Sequence of chain 1.E:
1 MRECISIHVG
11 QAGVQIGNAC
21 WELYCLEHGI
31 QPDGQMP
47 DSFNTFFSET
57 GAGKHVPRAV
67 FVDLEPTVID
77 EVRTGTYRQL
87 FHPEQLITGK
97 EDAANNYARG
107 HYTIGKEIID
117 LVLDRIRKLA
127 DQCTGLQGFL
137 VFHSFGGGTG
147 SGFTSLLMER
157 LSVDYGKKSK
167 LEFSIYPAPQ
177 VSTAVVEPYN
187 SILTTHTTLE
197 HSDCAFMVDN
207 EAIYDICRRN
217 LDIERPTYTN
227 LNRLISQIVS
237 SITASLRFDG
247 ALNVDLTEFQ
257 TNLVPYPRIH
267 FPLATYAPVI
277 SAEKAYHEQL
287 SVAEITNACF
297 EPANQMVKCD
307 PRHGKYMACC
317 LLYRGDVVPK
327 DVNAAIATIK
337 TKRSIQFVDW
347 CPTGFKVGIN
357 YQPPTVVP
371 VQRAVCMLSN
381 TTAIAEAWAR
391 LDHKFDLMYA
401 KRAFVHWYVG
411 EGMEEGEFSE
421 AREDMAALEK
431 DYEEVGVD

Sequence of chain 1.G:
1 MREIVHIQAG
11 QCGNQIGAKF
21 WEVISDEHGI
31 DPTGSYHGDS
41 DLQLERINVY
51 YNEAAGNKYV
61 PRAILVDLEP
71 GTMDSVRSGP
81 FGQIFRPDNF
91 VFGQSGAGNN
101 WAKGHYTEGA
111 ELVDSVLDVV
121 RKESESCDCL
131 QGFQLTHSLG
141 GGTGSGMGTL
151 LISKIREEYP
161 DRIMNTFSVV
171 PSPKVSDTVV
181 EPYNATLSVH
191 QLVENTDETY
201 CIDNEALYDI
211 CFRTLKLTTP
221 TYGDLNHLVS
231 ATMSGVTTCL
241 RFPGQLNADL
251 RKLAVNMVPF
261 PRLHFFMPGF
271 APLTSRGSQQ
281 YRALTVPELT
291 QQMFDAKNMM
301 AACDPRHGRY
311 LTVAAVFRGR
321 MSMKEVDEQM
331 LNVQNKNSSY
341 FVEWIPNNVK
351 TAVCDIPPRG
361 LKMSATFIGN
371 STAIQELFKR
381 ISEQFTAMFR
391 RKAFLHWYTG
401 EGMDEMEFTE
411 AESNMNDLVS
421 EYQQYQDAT

Binding-site contacts:
Ligand atom O2B contacts residue GLY144 of chain 1.G at 2.7 Å (h-bond).
Ligand atom O3B contacts residue GLY142 of chain 1.G at 2.7 Å (h-bond).
Ligand atom C3A contacts residue MG1 of chain 1.Z at 2.5 Å.
Ligand atom O3B contacts residue MG1 of chain 1.Z at 3.1 Å.
Ligand atom PG contacts residue GLU254 of chain 1.E at 3.3 Å.
Ligand atom PG contacts residue MG1 of chain 1.Z at 3.2 Å.
Ligand atom O6 contacts residue TYR222 of chain 1.G at 3.2 Å.
Ligand atom O3G contacts residue ASN99 of chain 1.G at 3.2 Å (h-bond).
Ligand atom O3' contacts residue THR178 of chain 1.G at 3.4 Å (h-bond).
Ligand atom O1G contacts residue ASN99 of chain 1.G at 3.4 Å.
Ligand atom PG contacts residue GLY142 of chain 1.G at 3.3 Å.
Ligand atom O3B contacts residue THR143 of chain 1.G at 2.9 Å (h-bond).
Ligand atom O1B contacts residue MG1 of chain 1.Z at 2.1 Å.
Ligand atom C6 contacts residue TYR222 of chain 1.G at 3.4 Å (hydrophobic).
Ligand atom C3' contacts residue THR178 of chain 1.G at 3.4 Å.
Ligand atom O2' contacts residue ASP177 of chain 1.G at 3.0 Å (salt-bridge).
Ligand atom PA contacts residue SER138 of chain 1.G at 3.3 Å.
Ligand atom O1A contacts residue CYS12 of chain 1.G at 2.9 Å (h-bond).
Ligand atom O2B contacts residue GLY10 of chain 1.G at 3.4 Å.
Ligand atom O1G contacts residue GLU254 of chain 1.E at 2.9 Å (salt-bridge).
Ligand atom O1A contacts residue GLN11 of chain 1.G at 3.3 Å.
Ligand atom PB contacts residue MG1 of chain 1.Z at 2.5 Å.
Ligand atom O2B contacts residue THR143 of chain 1.G at 3.3 Å (h-bond).
Ligand atom O2A contacts residue CYS12 of chain 1.G at 3.1 Å (h-bond).
Ligand atom N1 contacts residue ASN226 of chain 1.G at 3.1 Å (h-bond).
Ligand atom O6 contacts residue GLN15 of chain 1.G at 3.3 Å (h-bond).
Ligand atom O3G contacts residue ALA97 of chain 1.G at 3.4 Å.
Ligand atom O1G contacts residue GLY142 of chain 1.G at 3.1 Å (h-bond).
Ligand atom O5' contacts residue GLY141 of chain 1.G at 3.2 Å (h-bond).
Ligand atom O1B contacts residue GLY10 of chain 1.G at 3.2 Å.
Ligand atom O1B contacts residue GLN11 of chain 1.G at 3.0 Å (h-bond).
Ligand atom O2A contacts residue GLN11 of chain 1.G at 2.8 Å (h-bond).
Ligand atom O1B contacts residue THR143 of chain 1.G at 3.3 Å.
Ligand atom O5' contacts residue SER138 of chain 1.G at 3.1 Å (h-bond).
Ligand atom O2G contacts residue GLU254 of chain 1.E at 3.2 Å (salt-bridge).
Ligand atom O2A contacts residue SER138 of chain 1.G at 2.5 Å (h-bond).
Ligand atom O2G contacts residue MG1 of chain 1.Z at 2.2 Å.
Ligand atom N2 contacts residue ASN226 of chain 1.G at 3.3 Å (h-bond).
Ligand atom N1 contacts residue TYR222 of chain 1.G at 3.4 Å.
Ligand atom O6 contacts residue ASN226 of chain 1.G at 3.0 Å (h-bond).

A small-molecule ligand and the protein it binds are described below.
Small molecule (SMILES): Nc1nc2c(ncn2[C@@H]2O[C@H](CO[P](=O)(O)C[P](=O)(O)OP(=O)(O)O)[C@@H](O)[C@H]2O)c(=O)[nH]1